Binding-site contacts:
Ligand atom C2 contacts residue TRP56 of chain 6.A at 3.8 Å (hydrophobic).
Ligand atom C3 contacts residue ALA53 of chain 6.A at 3.8 Å (hydrophobic).
Ligand atom N3 contacts residue GLU421 of chain 6.A at 4.0 Å.
Ligand atom C3 contacts residue TRP56 of chain 6.A at 3.8 Å (hydrophobic).
Ligand atom C1 contacts residue ILE48 of chain 6.A at 4.1 Å (hydrophobic).
Ligand atom N4 contacts residue DMS1 of chain 6.C at 4.1 Å.
Ligand atom C5 contacts residue SER103 of chain 6.A at 4.0 Å.
Ligand atom C7 contacts residue TRP56 of chain 6.A at 3.5 Å (hydrophobic).
Ligand atom CL1 contacts residue LEU83 of chain 6.A at 3.9 Å.
Ligand atom C1 contacts residue TRP56 of chain 6.A at 3.7 Å (hydrophobic).
Ligand atom C4 contacts residue LEU83 of chain 6.A at 3.8 Å (hydrophobic).
Ligand atom C7 contacts residue PHE422 of chain 6.A at 3.6 Å (hydrophobic).
Ligand atom N1 contacts residue TRP56 of chain 6.A at 3.8 Å.
Ligand atom CL1 contacts residue ALA53 of chain 6.A at 3.5 Å.
Ligand atom N2 contacts residue SER103 of chain 6.A at 4.0 Å.
Ligand atom N2 contacts residue PHE422 of chain 6.A at 3.0 Å (h-bond).
Ligand atom C5 contacts residue TRP56 of chain 6.A at 3.7 Å (hydrophobic).
Ligand atom C9 contacts residue TRP56 of chain 6.A at 3.9 Å (hydrophobic).
Ligand atom C6 contacts residue SER103 of chain 6.A at 3.9 Å.
Ligand atom C2 contacts residue PHE104 of chain 6.A at 3.5 Å (hydrophobic).
Ligand atom CL1 contacts residue ARG57 of chain 6.A at 3.7 Å.
Ligand atom N1 contacts residue SER103 of chain 6.A at 4.0 Å.
Ligand atom C1 contacts residue PHE104 of chain 6.A at 3.5 Å (hydrophobic).
Ligand atom C9 contacts residue PHE422 of chain 6.A at 4.0 Å (hydrophobic).
Ligand atom C6 contacts residue TRP56 of chain 6.A at 3.7 Å (hydrophobic).
Ligand atom C5 contacts residue MET85 of chain 6.A at 3.8 Å (hydrophobic).
Ligand atom C9 contacts residue DMS1 of chain 6.C at 4.1 Å.
Ligand atom N4 contacts residue ILE48 of chain 6.A at 3.8 Å.
Ligand atom C7 contacts residue SER103 of chain 6.A at 3.2 Å.
Ligand atom C4 contacts residue TRP56 of chain 6.A at 3.8 Å (hydrophobic).
Ligand atom C2 contacts residue ALA53 of chain 6.A at 3.8 Å (hydrophobic).
Ligand atom CL1 contacts residue TRP33 of chain 6.A at 3.6 Å.
Ligand atom N2 contacts residue DMS1 of chain 6.C at 3.6 Å.
Ligand atom C3 contacts residue PHE104 of chain 6.A at 4.0 Å (hydrophobic).
Ligand atom N1 contacts residue DMS1 of chain 6.C at 3.6 Å.
Ligand atom N3 contacts residue DMS1 of chain 6.C at 4.1 Å.
Ligand atom N3 contacts residue PHE422 of chain 6.A at 4.0 Å.
Ligand atom C5 contacts residue LEU83 of chain 6.A at 4.1 Å (hydrophobic).
Ligand atom N1 contacts residue PHE422 of chain 6.A at 3.8 Å.
Ligand atom N4 contacts residue TRP56 of chain 6.A at 3.5 Å.

Sequence of chain 6.A:
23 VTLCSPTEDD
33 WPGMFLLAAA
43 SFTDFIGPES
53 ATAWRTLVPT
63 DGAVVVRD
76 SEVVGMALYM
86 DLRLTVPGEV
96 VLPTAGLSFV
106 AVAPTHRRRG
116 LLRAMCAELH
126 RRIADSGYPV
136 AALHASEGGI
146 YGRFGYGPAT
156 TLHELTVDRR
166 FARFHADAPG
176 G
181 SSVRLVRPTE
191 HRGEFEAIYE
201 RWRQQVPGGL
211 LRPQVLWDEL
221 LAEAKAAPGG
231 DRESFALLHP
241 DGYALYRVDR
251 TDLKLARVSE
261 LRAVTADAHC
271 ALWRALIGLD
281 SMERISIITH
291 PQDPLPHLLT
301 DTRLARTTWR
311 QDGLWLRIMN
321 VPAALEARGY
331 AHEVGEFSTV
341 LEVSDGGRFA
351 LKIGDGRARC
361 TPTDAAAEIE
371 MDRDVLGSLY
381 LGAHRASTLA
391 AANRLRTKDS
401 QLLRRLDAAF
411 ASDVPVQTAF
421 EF

The protein below binds the small molecule below.
Small molecule (SMILES): [H]/N=C(/N)N/N=C/c1ccc(Cl)cc1